Binding-site contacts:
Ligand atom O2 contacts residue ASN7 of chain 2.B at 3.2 Å (h-bond).
Ligand atom N2 contacts residue CYS43 of chain 2.A at 3.8 Å.
Ligand atom C1 contacts residue ASP220 of chain 2.A at 4.0 Å.
Ligand atom C6 contacts residue PRO172 of chain 2.A at 3.5 Å (hydrophobic).
Ligand atom C6 contacts residue ILE173 of chain 2.A at 3.7 Å (hydrophobic).
Ligand atom C7 contacts residue ILE173 of chain 2.A at 4.0 Å (hydrophobic).
Ligand atom C8 contacts residue THR5 of chain 2.B at 3.5 Å.
Ligand atom S1 contacts residue CYS43 of chain 2.A at 2.0 Å (h-bond).
Ligand atom C5 contacts residue ILE224 of chain 2.A at 3.7 Å (hydrophobic).
Ligand atom O3 contacts residue ILE173 of chain 2.A at 3.8 Å.
Ligand atom CL1 contacts residue LYS127 of chain 2.A at 3.5 Å.
Ligand atom C5 contacts residue PRO172 of chain 2.A at 3.2 Å (hydrophobic).
Ligand atom C16 contacts residue CYS43 of chain 2.A at 3.0 Å (hydrophobic).
Ligand atom C11 contacts residue VAL8 of chain 2.B at 3.1 Å (hydrophobic).
Ligand atom N2 contacts residue ASN47 of chain 2.A at 3.9 Å.
Ligand atom C15 contacts residue CYS43 of chain 2.A at 3.2 Å (hydrophobic).
Ligand atom C9 contacts residue THR5 of chain 2.B at 3.5 Å.
Ligand atom O3 contacts residue ASN47 of chain 2.A at 4.0 Å.
Ligand atom C8 contacts residue PRO6 of chain 2.B at 4.0 Å (hydrophobic).
Ligand atom C5 contacts residue THR5 of chain 2.B at 3.7 Å.
Ligand atom C6 contacts residue THR5 of chain 2.B at 3.7 Å.
Ligand atom C3 contacts residue LEU223 of chain 2.A at 3.9 Å (hydrophobic).
Ligand atom O2 contacts residue PRO6 of chain 2.B at 4.0 Å.
Ligand atom O3 contacts residue PHE124 of chain 2.A at 3.5 Å.
Ligand atom CL1 contacts residue PHE124 of chain 2.A at 3.8 Å.
Ligand atom C4 contacts residue ILE224 of chain 2.A at 4.0 Å (hydrophobic).
Ligand atom C12 contacts residue ASN47 of chain 2.A at 3.9 Å.
Ligand atom C15 contacts residue ASN47 of chain 2.A at 3.6 Å.
Ligand atom C9 contacts residue PRO6 of chain 2.B at 3.6 Å (hydrophobic).
Ligand atom C15 contacts residue PHE124 of chain 2.A at 4.1 Å (hydrophobic).
Ligand atom C14 contacts residue ILE173 of chain 2.A at 4.1 Å (hydrophobic).
Ligand atom C1 contacts residue ILE224 of chain 2.A at 4.0 Å (hydrophobic).
Ligand atom C4 contacts residue THR5 of chain 2.B at 3.5 Å.
Ligand atom C3 contacts residue PRO6 of chain 2.B at 3.5 Å (hydrophobic).
Ligand atom C16 contacts residue PHE124 of chain 2.A at 3.9 Å (hydrophobic).
Ligand atom C7 contacts residue THR5 of chain 2.B at 3.6 Å.
Ligand atom O1 contacts residue ILE224 of chain 2.A at 3.4 Å.
Ligand atom C12 contacts residue VAL8 of chain 2.B at 3.0 Å (hydrophobic).
Ligand atom S1 contacts residue ARG46 of chain 2.A at 4.0 Å.
Ligand atom O2 contacts residue VAL8 of chain 2.B at 3.3 Å.

A protein and the small-molecule ligand that binds it are described below.
Small molecule (SMILES): CN(C)CCSSCCNC(=O)C1CCN(C(=O)C(C)(C)Oc2ccc(Cl)cc2)CC1

Sequence of chain 2.B:
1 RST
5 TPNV

Sequence of chain 2.A:
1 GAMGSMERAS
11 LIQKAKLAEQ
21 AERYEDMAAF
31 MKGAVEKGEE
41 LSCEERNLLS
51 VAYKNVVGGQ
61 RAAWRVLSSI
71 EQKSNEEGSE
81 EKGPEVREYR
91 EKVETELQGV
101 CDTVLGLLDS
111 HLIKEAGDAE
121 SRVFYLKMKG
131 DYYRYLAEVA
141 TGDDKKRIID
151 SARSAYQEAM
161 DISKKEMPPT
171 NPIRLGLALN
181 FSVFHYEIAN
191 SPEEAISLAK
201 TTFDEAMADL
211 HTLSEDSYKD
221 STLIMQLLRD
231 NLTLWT